Sequence of chain 3.C:
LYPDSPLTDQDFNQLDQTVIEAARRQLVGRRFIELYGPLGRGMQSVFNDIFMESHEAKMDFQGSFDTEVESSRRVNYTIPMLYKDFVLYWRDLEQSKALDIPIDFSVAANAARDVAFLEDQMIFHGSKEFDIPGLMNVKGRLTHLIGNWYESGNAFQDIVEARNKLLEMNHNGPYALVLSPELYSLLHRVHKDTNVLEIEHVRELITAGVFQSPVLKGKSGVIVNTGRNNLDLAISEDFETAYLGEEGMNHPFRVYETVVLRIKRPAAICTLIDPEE

Binding-site contacts:
Ligand atom CD1 contacts residue ARG29 of chain 3.C at 3.6 Å.
Ligand atom CB contacts residue ASP243 of chain 3.C at 3.9 Å.
Ligand atom O contacts residue PHE37 of chain 3.C at 3.8 Å.
Ligand atom CB contacts residue ARG35 of chain 3.C at 3.8 Å.
Ligand atom O contacts residue ILE25 of chain 3.C at 3.8 Å.
Ligand atom CA contacts residue ARG29 of chain 3.C at 4.2 Å.
Ligand atom N contacts residue ASP243 of chain 3.C at 3.8 Å.
Ligand atom O contacts residue ARG36 of chain 3.C at 2.9 Å (salt-bridge).
Ligand atom N contacts residue ARG35 of chain 3.C at 4.1 Å.
Ligand atom CG1 contacts residue ASP243 of chain 3.C at 3.3 Å.
Ligand atom CA contacts residue ASP243 of chain 3.C at 4.2 Å.
Ligand atom CG1 contacts residue ARG35 of chain 3.C at 4.4 Å.
Ligand atom O contacts residue ARG29 of chain 3.C at 4.2 Å.
Ligand atom C contacts residue ARG35 of chain 3.C at 3.7 Å.
Ligand atom C contacts residue ARG35 of chain 3.C at 3.5 Å.
Ligand atom C contacts residue ARG29 of chain 3.C at 3.9 Å.
Ligand atom C contacts residue ASP243 of chain 3.C at 3.5 Å.
Ligand atom CA contacts residue ASP243 of chain 3.C at 3.3 Å.
Ligand atom CG2 contacts residue ARG36 of chain 3.C at 3.8 Å.
Ligand atom C contacts residue ARG36 of chain 3.C at 3.2 Å.
Ligand atom O contacts residue ARG35 of chain 3.C at 3.3 Å (salt-bridge).
Ligand atom CB contacts residue ARG35 of chain 3.C at 3.4 Å.
Ligand atom O contacts residue PRO43 of chain 3.C at 3.7 Å.
Ligand atom CB contacts residue ASP243 of chain 3.C at 4.2 Å.
Ligand atom O contacts residue ASP243 of chain 3.C at 4.3 Å.
Ligand atom CG2 contacts residue GLU245 of chain 3.C at 3.4 Å.
Ligand atom C contacts residue PRO43 of chain 3.C at 4.5 Å (hydrophobic).
Ligand atom N contacts residue ARG35 of chain 3.C at 4.1 Å.
Ligand atom N contacts residue ASP243 of chain 3.C at 4.5 Å.
Ligand atom N contacts residue ASP243 of chain 3.C at 3.3 Å (salt-bridge).
Ligand atom O contacts residue ARG29 of chain 3.C at 3.0 Å (salt-bridge).
Ligand atom CG2 contacts residue PRO43 of chain 3.C at 4.3 Å (hydrophobic).
Ligand atom O contacts residue ARG35 of chain 3.C at 2.9 Å (salt-bridge).
Ligand atom O contacts residue ASP243 of chain 3.C at 4.3 Å.
Ligand atom CD2 contacts residue ARG29 of chain 3.C at 3.8 Å.
Ligand atom N contacts residue ARG35 of chain 3.C at 4.4 Å.
Ligand atom OG contacts residue PHE244 of chain 3.C at 3.7 Å.
Ligand atom CG2 contacts residue ARG35 of chain 3.C at 3.9 Å.
Ligand atom OG contacts residue ARG35 of chain 3.C at 4.2 Å.
Ligand atom C contacts residue ASP243 of chain 3.C at 4.4 Å.

This small molecule binds to this protein.
Small molecule (SMILES): CC[C@H](C)[C@H](NC(=O)[C@H](CC(C)C)NC(=O)[C@H](CO)NC(=O)CNC(=O)[C@@H](NC(=O)[C@@H](N)[C@@H](C)O)C(C)C)C(=O)N[C@H](C=O)CCC(N)=O